Sequence of chain 1.C:
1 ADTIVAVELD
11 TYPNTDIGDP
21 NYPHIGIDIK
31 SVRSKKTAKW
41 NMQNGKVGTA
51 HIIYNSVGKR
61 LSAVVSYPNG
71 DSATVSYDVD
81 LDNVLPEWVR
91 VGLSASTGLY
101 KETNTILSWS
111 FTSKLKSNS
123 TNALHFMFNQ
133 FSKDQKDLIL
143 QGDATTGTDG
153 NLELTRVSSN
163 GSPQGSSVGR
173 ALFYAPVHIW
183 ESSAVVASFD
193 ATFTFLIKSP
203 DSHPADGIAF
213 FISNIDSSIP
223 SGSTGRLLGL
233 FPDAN

This small molecule binds to this protein.
Small molecule (SMILES): CO[C@@H]1O[C@H](CO)[C@@H](O)[C@@H](O[C@H]2O[C@H](CO)[C@@H](O)[C@H](O)[C@@H]2O)[C@@H]1O

Binding-site contacts:
Ligand atom C6 contacts residue ASP208 of chain 1.C at 3.2 Å.
Ligand atom O2 contacts residue TYR12 of chain 1.C at 3.1 Å (h-bond).
Ligand atom C5 contacts residue LEU99 of chain 1.C at 3.6 Å (hydrophobic).
Ligand atom C1 contacts residue LEU99 of chain 1.C at 3.4 Å (hydrophobic).
Ligand atom C1 contacts residue LEU99 of chain 1.C at 3.7 Å (hydrophobic).
Ligand atom C5 contacts residue TYR12 of chain 1.C at 4.0 Å (hydrophobic).
Ligand atom O4 contacts residue ASN14 of chain 1.C at 2.9 Å (h-bond).
Ligand atom C7 contacts residue TYR100 of chain 1.C at 3.3 Å (hydrophobic).
Ligand atom C6 contacts residue TYR100 of chain 1.C at 3.8 Å (hydrophobic).
Ligand atom C2 contacts residue TYR12 of chain 1.C at 3.5 Å (hydrophobic).
Ligand atom O4 contacts residue GLY227 of chain 1.C at 3.8 Å.
Ligand atom O6 contacts residue ALA207 of chain 1.C at 3.2 Å.
Ligand atom C4 contacts residue ASN14 of chain 1.C at 3.9 Å.
Ligand atom O4 contacts residue ASP208 of chain 1.C at 2.6 Å (salt-bridge).
Ligand atom O2 contacts residue LEU99 of chain 1.C at 3.7 Å.
Ligand atom C1 contacts residue TYR12 of chain 1.C at 4.0 Å (hydrophobic).
Ligand atom C4 contacts residue LEU99 of chain 1.C at 4.0 Å (hydrophobic).
Ligand atom C7 contacts residue LEU99 of chain 1.C at 4.0 Å (hydrophobic).
Ligand atom O1 contacts residue TYR100 of chain 1.C at 3.4 Å.
Ligand atom O6 contacts residue ASP208 of chain 1.C at 2.6 Å (salt-bridge).
Ligand atom O5 contacts residue LEU99 of chain 1.C at 3.0 Å (h-bond).
Ligand atom C3 contacts residue GLY227 of chain 1.C at 4.0 Å.
Ligand atom C4 contacts residue ARG228 of chain 1.C at 3.6 Å.
Ligand atom O6 contacts residue GLY98 of chain 1.C at 3.3 Å (h-bond).
Ligand atom O1 contacts residue TYR12 of chain 1.C at 3.4 Å (h-bond).
Ligand atom O4 contacts residue LEU99 of chain 1.C at 3.8 Å.
Ligand atom C5 contacts residue ASP208 of chain 1.C at 3.9 Å.
Ligand atom O4 contacts residue TYR12 of chain 1.C at 3.7 Å.
Ligand atom C4 contacts residue ASP208 of chain 1.C at 3.4 Å.
Ligand atom O2 contacts residue GLY98 of chain 1.C at 3.6 Å.
Ligand atom C4 contacts residue GLY227 of chain 1.C at 3.7 Å.
Ligand atom O3 contacts residue GLY227 of chain 1.C at 3.4 Å.
Ligand atom O3 contacts residue ARG228 of chain 1.C at 2.9 Å (salt-bridge).
Ligand atom O4 contacts residue ARG228 of chain 1.C at 3.1 Å (salt-bridge).
Ligand atom O6 contacts residue LEU99 of chain 1.C at 3.1 Å (h-bond).
Ligand atom O6 contacts residue TYR100 of chain 1.C at 3.0 Å (h-bond).
Ligand atom C3 contacts residue ARG228 of chain 1.C at 3.8 Å.
Ligand atom O2 contacts residue GLY227 of chain 1.C at 3.9 Å.
Ligand atom C6 contacts residue TYR12 of chain 1.C at 3.7 Å (hydrophobic).
Ligand atom C6 contacts residue ALA207 of chain 1.C at 3.5 Å (hydrophobic).